Binding-site contacts:
Ligand atom C8 contacts residue GLY13 of chain 1.B at 3.5 Å.
Ligand atom C2 contacts residue ASN15 of chain 1.B at 2.6 Å.
Ligand atom C8 contacts residue ILE42 of chain 1.B at 3.9 Å (hydrophobic).
Ligand atom O5 contacts residue ASN15 of chain 1.B at 2.5 Å (h-bond).
Ligand atom O7 contacts residue ILE32 of chain 1.B at 3.1 Å.
Ligand atom C4 contacts residue ASN15 of chain 1.B at 4.3 Å.
Ligand atom C1 contacts residue LEU121 of chain 1.B at 3.9 Å (hydrophobic).
Ligand atom O5 contacts residue LEU121 of chain 1.B at 3.3 Å.
Ligand atom C7 contacts residue ILE42 of chain 1.B at 4.1 Å (hydrophobic).
Ligand atom C5 contacts residue ASN15 of chain 1.B at 3.6 Å.
Ligand atom O6 contacts residue LYS7 of chain 1.B at 3.0 Å (salt-bridge).
Ligand atom C8 contacts residue SER14 of chain 1.B at 4.4 Å.
Ligand atom C8 contacts residue ILE32 of chain 1.B at 3.8 Å (hydrophobic).
Ligand atom O7 contacts residue ASN15 of chain 1.B at 4.5 Å.
Ligand atom C7 contacts residue ILE32 of chain 1.B at 4.0 Å (hydrophobic).
Ligand atom C6 contacts residue LYS7 of chain 1.B at 4.3 Å.
Ligand atom C5 contacts residue LEU121 of chain 1.B at 4.1 Å (hydrophobic).
Ligand atom N2 contacts residue ASN15 of chain 1.B at 2.9 Å (h-bond).
Ligand atom C8 contacts residue THR33 of chain 1.B at 4.1 Å.
Ligand atom C1 contacts residue ASN15 of chain 1.B at 1.4 Å.
Ligand atom O7 contacts residue ILE42 of chain 1.B at 3.6 Å.
Ligand atom O6 contacts residue LEU121 of chain 1.B at 4.1 Å.
Ligand atom C6 contacts residue LEU121 of chain 1.B at 4.2 Å (hydrophobic).
Ligand atom N2 contacts residue GLY13 of chain 1.B at 3.6 Å.
Ligand atom C3 contacts residue ASN15 of chain 1.B at 3.7 Å.
Ligand atom C8 contacts residue ALA34 of chain 1.B at 4.0 Å (hydrophobic).
Ligand atom C7 contacts residue ASN15 of chain 1.B at 3.9 Å.
Ligand atom O5 contacts residue LYS7 of chain 1.B at 4.1 Å.
Ligand atom C7 contacts residue GLY13 of chain 1.B at 4.0 Å.

A small-molecule ligand and the protein it binds are described below.
Small molecule (SMILES): CC(=O)N[C@@H]1[C@@H](O)[C@H](O)[C@@H](CO)O[C@H]1O

Sequence of chain 1.B:
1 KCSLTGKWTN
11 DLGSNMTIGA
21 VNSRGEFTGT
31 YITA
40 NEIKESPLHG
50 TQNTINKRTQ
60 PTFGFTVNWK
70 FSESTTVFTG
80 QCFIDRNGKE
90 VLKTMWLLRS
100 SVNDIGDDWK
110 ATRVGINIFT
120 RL